Binding-site contacts:
Ligand atom O3 contacts residue LEU207 of chain 1.B at 4.2 Å.
Ligand atom C2 contacts residue ASN113 of chain 1.A at 2.5 Å.
Ligand atom O5 contacts residue ASN113 of chain 1.A at 2.3 Å (h-bond).
Ligand atom C2 contacts residue LEU207 of chain 1.B at 4.2 Å (hydrophobic).
Ligand atom O5 contacts residue TYR116 of chain 1.A at 3.6 Å.
Ligand atom N2 contacts residue ASN113 of chain 1.A at 2.9 Å (h-bond).
Ligand atom C1 contacts residue SER115 of chain 1.A at 4.4 Å.
Ligand atom O6 contacts residue LEU207 of chain 1.B at 4.0 Å.
Ligand atom O6 contacts residue ASP208 of chain 1.B at 2.5 Å (salt-bridge).
Ligand atom C4 contacts residue ASN113 of chain 1.A at 4.2 Å.
Ligand atom N2 contacts residue ARG185 of chain 1.A at 4.2 Å.
Ligand atom C6 contacts residue TYR116 of chain 1.A at 3.8 Å (hydrophobic).
Ligand atom C1 contacts residue TYR116 of chain 1.A at 4.0 Å (hydrophobic).
Ligand atom O5 contacts residue LEU207 of chain 1.B at 4.4 Å.
Ligand atom C3 contacts residue ARG185 of chain 1.A at 4.0 Å.
Ligand atom C2 contacts residue GLU109 of chain 1.A at 4.1 Å.
Ligand atom C5 contacts residue PHE189 of chain 1.A at 4.0 Å (hydrophobic).
Ligand atom C8 contacts residue ARG185 of chain 1.A at 3.6 Å.
Ligand atom O7 contacts residue ARG185 of chain 1.A at 2.4 Å (salt-bridge).
Ligand atom O6 contacts residue TYR116 of chain 1.A at 3.5 Å (h-bond).
Ligand atom C3 contacts residue LEU207 of chain 1.B at 4.4 Å (hydrophobic).
Ligand atom C1 contacts residue ASN113 of chain 1.A at 1.4 Å.
Ligand atom C3 contacts residue ASN113 of chain 1.A at 3.8 Å.
Ligand atom O4 contacts residue ARG185 of chain 1.A at 3.2 Å (salt-bridge).
Ligand atom C1 contacts residue ARG185 of chain 1.A at 4.3 Å.
Ligand atom O5 contacts residue GLU109 of chain 1.A at 3.7 Å.
Ligand atom C2 contacts residue ARG185 of chain 1.A at 4.4 Å.
Ligand atom C1 contacts residue GLU109 of chain 1.A at 3.7 Å.
Ligand atom C5 contacts residue ASN113 of chain 1.A at 3.6 Å.
Ligand atom C7 contacts residue ASN113 of chain 1.A at 3.8 Å.
Ligand atom C6 contacts residue ASP208 of chain 1.B at 3.3 Å.
Ligand atom O7 contacts residue LEU207 of chain 1.B at 3.4 Å.
Ligand atom C8 contacts residue PHE189 of chain 1.A at 4.2 Å (hydrophobic).
Ligand atom O5 contacts residue PHE189 of chain 1.A at 4.2 Å.
Ligand atom C5 contacts residue ARG185 of chain 1.A at 4.1 Å.
Ligand atom C6 contacts residue PHE189 of chain 1.A at 3.8 Å (hydrophobic).
Ligand atom C4 contacts residue ARG185 of chain 1.A at 4.0 Å.
Ligand atom C7 contacts residue ARG185 of chain 1.A at 3.4 Å.
Ligand atom O7 contacts residue ASN113 of chain 1.A at 4.3 Å.
Ligand atom C4 contacts residue LEU207 of chain 1.B at 4.0 Å (hydrophobic).

This protein binds this small molecule.
Small molecule (SMILES): CC(=O)N[C@H]1[C@H](O[C@H]2[C@H](O)[C@@H](NC(C)=O)CO[C@@H]2CO)O[C@H](CO)[C@@H](O[C@@H]2O[C@H](CO)[C@@H](O)[C@H](O)[C@@H]2O)[C@@H]1O

Sequence of chain 1.A:
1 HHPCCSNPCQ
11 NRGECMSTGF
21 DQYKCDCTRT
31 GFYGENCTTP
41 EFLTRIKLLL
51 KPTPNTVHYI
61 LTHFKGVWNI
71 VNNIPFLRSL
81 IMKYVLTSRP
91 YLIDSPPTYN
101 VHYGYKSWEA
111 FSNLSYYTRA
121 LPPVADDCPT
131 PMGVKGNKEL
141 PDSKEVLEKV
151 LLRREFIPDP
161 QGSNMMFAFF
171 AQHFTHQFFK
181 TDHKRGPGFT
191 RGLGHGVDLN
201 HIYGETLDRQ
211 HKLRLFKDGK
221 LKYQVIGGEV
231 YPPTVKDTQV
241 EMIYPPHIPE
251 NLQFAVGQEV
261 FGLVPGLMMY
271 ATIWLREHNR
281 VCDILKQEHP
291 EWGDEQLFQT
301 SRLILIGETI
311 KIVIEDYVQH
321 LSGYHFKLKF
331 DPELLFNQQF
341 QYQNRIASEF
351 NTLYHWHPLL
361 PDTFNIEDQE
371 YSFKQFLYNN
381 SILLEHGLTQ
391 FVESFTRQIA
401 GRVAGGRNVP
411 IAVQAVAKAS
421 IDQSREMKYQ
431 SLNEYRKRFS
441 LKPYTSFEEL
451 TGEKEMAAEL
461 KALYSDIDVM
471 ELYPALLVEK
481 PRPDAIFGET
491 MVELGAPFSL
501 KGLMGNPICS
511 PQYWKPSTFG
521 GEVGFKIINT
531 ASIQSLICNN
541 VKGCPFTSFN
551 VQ

Sequence of chain 1.B:
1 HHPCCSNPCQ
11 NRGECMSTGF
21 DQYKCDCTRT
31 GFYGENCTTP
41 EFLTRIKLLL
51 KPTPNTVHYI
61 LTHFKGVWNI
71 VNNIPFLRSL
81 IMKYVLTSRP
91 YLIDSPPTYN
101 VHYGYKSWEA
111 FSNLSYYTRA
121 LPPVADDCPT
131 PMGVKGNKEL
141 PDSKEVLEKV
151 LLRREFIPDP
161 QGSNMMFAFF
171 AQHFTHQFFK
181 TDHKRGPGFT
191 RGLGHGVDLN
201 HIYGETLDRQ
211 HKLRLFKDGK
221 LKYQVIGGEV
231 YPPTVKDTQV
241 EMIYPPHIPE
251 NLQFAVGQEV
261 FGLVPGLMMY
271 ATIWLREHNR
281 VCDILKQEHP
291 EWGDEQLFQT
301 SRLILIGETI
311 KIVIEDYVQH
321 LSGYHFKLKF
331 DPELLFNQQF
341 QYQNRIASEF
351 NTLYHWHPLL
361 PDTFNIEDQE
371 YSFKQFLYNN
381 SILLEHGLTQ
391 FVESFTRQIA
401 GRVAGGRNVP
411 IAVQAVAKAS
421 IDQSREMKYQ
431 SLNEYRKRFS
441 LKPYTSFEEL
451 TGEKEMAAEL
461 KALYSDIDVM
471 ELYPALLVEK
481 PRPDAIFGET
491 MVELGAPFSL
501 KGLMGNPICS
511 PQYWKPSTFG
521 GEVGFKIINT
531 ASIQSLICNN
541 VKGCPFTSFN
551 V